Sequence of chain 1.F:
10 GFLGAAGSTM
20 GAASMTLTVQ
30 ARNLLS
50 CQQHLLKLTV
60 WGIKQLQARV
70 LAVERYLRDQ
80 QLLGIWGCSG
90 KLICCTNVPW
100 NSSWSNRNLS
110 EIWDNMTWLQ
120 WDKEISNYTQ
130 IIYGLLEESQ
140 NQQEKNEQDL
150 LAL

Binding-site contacts:
Ligand atom C7 contacts residue GLU57 of chain 1.E at 4.3 Å.
Ligand atom O7 contacts residue ASN58 of chain 1.E at 4.0 Å.
Ligand atom N2 contacts residue GLY16 of chain 1.F at 4.3 Å.
Ligand atom C1 contacts residue ASN58 of chain 1.E at 1.5 Å.
Ligand atom O5 contacts residue ASN58 of chain 1.E at 2.4 Å (h-bond).
Ligand atom C3 contacts residue ASN58 of chain 1.E at 3.8 Å.
Ligand atom C8 contacts residue GLY16 of chain 1.F at 3.5 Å.
Ligand atom O7 contacts residue GLY16 of chain 1.F at 3.2 Å (h-bond).
Ligand atom C4 contacts residue ASN58 of chain 1.E at 4.2 Å.
Ligand atom C8 contacts residue GLU57 of chain 1.E at 3.8 Å.
Ligand atom N2 contacts residue ASN58 of chain 1.E at 2.8 Å (h-bond).
Ligand atom C7 contacts residue GLY16 of chain 1.F at 3.5 Å.
Ligand atom C5 contacts residue ASN58 of chain 1.E at 3.7 Å.
Ligand atom C7 contacts residue SER17 of chain 1.F at 4.2 Å.
Ligand atom C2 contacts residue ASN58 of chain 1.E at 2.5 Å.
Ligand atom C8 contacts residue ASN58 of chain 1.E at 4.5 Å.
Ligand atom C7 contacts residue ASN58 of chain 1.E at 3.6 Å.
Ligand atom N2 contacts residue GLU57 of chain 1.E at 3.9 Å.
Ligand atom C8 contacts residue SER17 of chain 1.F at 3.7 Å.
Ligand atom O7 contacts residue SER17 of chain 1.F at 3.6 Å.

The protein below binds the small molecule below.
Small molecule (SMILES): CC(=O)N[C@H]1[C@H](O[C@H]2[C@H](O)[C@@H](NC(C)=O)CO[C@@H]2CO)O[C@H](CO)[C@@H](O)[C@@H]1O

Sequence of chain 1.E:
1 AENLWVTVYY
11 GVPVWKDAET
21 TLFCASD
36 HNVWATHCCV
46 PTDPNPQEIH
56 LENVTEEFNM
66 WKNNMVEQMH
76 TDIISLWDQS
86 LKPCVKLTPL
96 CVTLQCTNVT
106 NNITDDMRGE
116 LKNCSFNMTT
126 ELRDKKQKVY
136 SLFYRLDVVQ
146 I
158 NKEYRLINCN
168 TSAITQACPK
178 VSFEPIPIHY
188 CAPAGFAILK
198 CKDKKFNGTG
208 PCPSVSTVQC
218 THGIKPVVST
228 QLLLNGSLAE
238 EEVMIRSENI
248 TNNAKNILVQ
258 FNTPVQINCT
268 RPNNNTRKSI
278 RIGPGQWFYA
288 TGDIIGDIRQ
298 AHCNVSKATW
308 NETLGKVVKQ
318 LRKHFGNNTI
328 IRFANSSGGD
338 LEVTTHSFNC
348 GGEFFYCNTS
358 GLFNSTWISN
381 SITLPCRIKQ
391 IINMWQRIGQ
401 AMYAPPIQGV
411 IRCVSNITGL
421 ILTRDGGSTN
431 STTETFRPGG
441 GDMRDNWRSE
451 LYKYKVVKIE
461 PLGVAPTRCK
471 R